A small-molecule ligand and the protein it binds are described below.
Small molecule (SMILES): C[C@@H]1Cc2c(ccc3n[nH]cc23)[C@@H](c2ccc(NC3CN(CCCF)C3)cn2)N1CC1(F)CC1

Binding-site contacts:
Ligand atom C14 contacts residue LEU223 of chain 1.B at 3.8 Å (hydrophobic).
Ligand atom C22 contacts residue VAL231 of chain 1.B at 3.4 Å (hydrophobic).
Ligand atom C19 contacts residue VAL231 of chain 1.B at 3.2 Å (hydrophobic).
Ligand atom C6 contacts residue LEU44 of chain 1.B at 3.5 Å (hydrophobic).
Ligand atom N1 contacts residue LEU85 of chain 1.B at 3.5 Å (h-bond).
Ligand atom C21 contacts residue VAL231 of chain 1.B at 3.7 Å (hydrophobic).
Ligand atom N4 contacts residue VAL231 of chain 1.B at 3.8 Å.
Ligand atom C13 contacts residue LEU82 of chain 1.B at 3.9 Å (hydrophobic).
Ligand atom C13 contacts residue LEU223 of chain 1.B at 3.7 Å (hydrophobic).
Ligand atom C17 contacts residue THR45 of chain 1.B at 3.3 Å.
Ligand atom C21 contacts residue ASP49 of chain 1.B at 3.3 Å.
Ligand atom C21 contacts residue PRO233 of chain 1.B at 3.7 Å (hydrophobic).
Ligand atom C20 contacts residue ASP49 of chain 1.B at 3.2 Å.
Ligand atom N3 contacts residue THR45 of chain 1.B at 3.7 Å.
Ligand atom C25 contacts residue ALA48 of chain 1.B at 3.6 Å (hydrophobic).
Ligand atom C6 contacts residue ALA48 of chain 1.B at 3.8 Å (hydrophobic).
Ligand atom C5 contacts residue LEU44 of chain 1.B at 3.3 Å (hydrophobic).
Ligand atom C contacts residue PHE102 of chain 1.B at 3.7 Å (hydrophobic).
Ligand atom N1 contacts residue ARG92 of chain 1.B at 3.5 Å (salt-bridge).
Ligand atom C24 contacts residue VAL231 of chain 1.B at 2.8 Å (hydrophobic).
Ligand atom N5 contacts residue ALA48 of chain 1.B at 3.8 Å.
Ligand atom C5 contacts residue ALA48 of chain 1.B at 3.8 Å (hydrophobic).
Ligand atom C11 contacts residue MET119 of chain 1.B at 3.6 Å (hydrophobic).
Ligand atom F contacts residue MET86 of chain 1.B at 3.4 Å.
Ligand atom C16 contacts residue LEU44 of chain 1.B at 3.8 Å (hydrophobic).
Ligand atom N contacts residue GLU51 of chain 1.B at 2.9 Å (salt-bridge).
Ligand atom N1 contacts residue LEU89 of chain 1.B at 3.8 Å.
Ligand atom C22 contacts residue PRO233 of chain 1.B at 3.5 Å (hydrophobic).
Ligand atom F1 contacts residue PRO233 of chain 1.B at 3.3 Å.
Ligand atom C8 contacts residue LEU89 of chain 1.B at 3.6 Å (hydrophobic).
Ligand atom N1 contacts residue GLU51 of chain 1.B at 3.6 Å (salt-bridge).
Ligand atom F contacts residue GLY219 of chain 1.B at 3.5 Å.
Ligand atom C8 contacts residue LEU85 of chain 1.B at 3.5 Å (hydrophobic).
Ligand atom C20 contacts residue ALA48 of chain 1.B at 3.8 Å (hydrophobic).
Ligand atom N4 contacts residue ASP49 of chain 1.B at 2.7 Å (salt-bridge).
Ligand atom C22 contacts residue VAL232 of chain 1.B at 3.8 Å (hydrophobic).
Ligand atom C14 contacts residue GLY219 of chain 1.B at 3.4 Å.
Ligand atom C contacts residue MET119 of chain 1.B at 3.9 Å (hydrophobic).
Ligand atom F1 contacts residue LEU237 of chain 1.B at 3.0 Å.
Ligand atom C13 contacts residue GLY219 of chain 1.B at 3.8 Å.

Sequence of chain 1.B:
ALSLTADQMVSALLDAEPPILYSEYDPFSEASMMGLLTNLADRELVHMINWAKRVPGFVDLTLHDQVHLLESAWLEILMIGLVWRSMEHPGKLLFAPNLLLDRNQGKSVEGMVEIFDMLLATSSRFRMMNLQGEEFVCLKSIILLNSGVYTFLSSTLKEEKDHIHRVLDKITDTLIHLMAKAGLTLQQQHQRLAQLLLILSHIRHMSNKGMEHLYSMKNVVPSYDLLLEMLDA